A small-molecule ligand and the protein it binds are described below.
Small molecule (SMILES): CC(C)Cn1c(=O)n(C)c(=O)c2nc[nH]c21

Binding-site contacts:
Ligand atom N9 contacts residue LEU240 of chain 1.A at 4.2 Å.
Ligand atom O6 contacts residue PHE71 of chain 1.A at 3.7 Å.
Ligand atom N1 contacts residue LEU240 of chain 1.A at 3.7 Å.
Ligand atom N1 contacts residue PHE276 of chain 1.A at 3.7 Å.
Ligand atom O6 contacts residue ASP222 of chain 1.A at 4.1 Å.
Ligand atom O2 contacts residue LEU240 of chain 1.A at 4.1 Å.
Ligand atom N3 contacts residue PHE276 of chain 1.A at 3.5 Å.
Ligand atom N9 contacts residue GLN273 of chain 1.A at 3.0 Å (h-bond).
Ligand atom C6 contacts residue ILE223 of chain 1.A at 4.0 Å (hydrophobic).
Ligand atom C8 contacts residue GLN273 of chain 1.A at 3.4 Å.
Ligand atom C12 contacts residue GLN273 of chain 1.A at 4.1 Å.
Ligand atom N7 contacts residue ASN225 of chain 1.A at 3.2 Å (h-bond).
Ligand atom O6 contacts residue ILE223 of chain 1.A at 3.7 Å.
Ligand atom C10 contacts residue ILE223 of chain 1.A at 3.8 Å (hydrophobic).
Ligand atom N3 contacts residue LEU240 of chain 1.A at 3.4 Å.
Ligand atom C13 contacts residue PHE276 of chain 1.A at 4.2 Å (hydrophobic).
Ligand atom C2 contacts residue PHE276 of chain 1.A at 3.4 Å (hydrophobic).
Ligand atom N9 contacts residue PHE276 of chain 1.A at 3.6 Å.
Ligand atom C11 contacts residue PHE276 of chain 1.A at 3.6 Å (hydrophobic).
Ligand atom C8 contacts residue ASN225 of chain 1.A at 3.8 Å.
Ligand atom C6 contacts residue LEU240 of chain 1.A at 3.8 Å (hydrophobic).
Ligand atom C2 contacts residue LEU240 of chain 1.A at 3.5 Å (hydrophobic).
Ligand atom C12 contacts residue LEU240 of chain 1.A at 3.8 Å (hydrophobic).
Ligand atom C14 contacts residue LEU240 of chain 1.A at 4.0 Å (hydrophobic).
Ligand atom C6 contacts residue PHE276 of chain 1.A at 4.0 Å (hydrophobic).
Ligand atom C4 contacts residue LEU240 of chain 1.A at 3.5 Å (hydrophobic).
Ligand atom C14 contacts residue TYR244 of chain 1.A at 3.3 Å (hydrophobic).
Ligand atom C8 contacts residue PHE276 of chain 1.A at 4.2 Å (hydrophobic).
Ligand atom C2 contacts residue TYR244 of chain 1.A at 4.0 Å (hydrophobic).
Ligand atom C11 contacts residue LEU240 of chain 1.A at 4.1 Å (hydrophobic).
Ligand atom N1 contacts residue ILE223 of chain 1.A at 4.1 Å.
Ligand atom O2 contacts residue TYR244 of chain 1.A at 3.3 Å (h-bond).
Ligand atom C5 contacts residue LEU240 of chain 1.A at 3.7 Å (hydrophobic).
Ligand atom C13 contacts residue ALA272 of chain 1.A at 3.7 Å (hydrophobic).
Ligand atom C5 contacts residue PHE276 of chain 1.A at 3.6 Å (hydrophobic).
Ligand atom N7 contacts residue PHE276 of chain 1.A at 4.2 Å.
Ligand atom C13 contacts residue GLN273 of chain 1.A at 3.1 Å.
Ligand atom O6 contacts residue ASN225 of chain 1.A at 3.7 Å.
Ligand atom O2 contacts residue PHE276 of chain 1.A at 3.6 Å.
Ligand atom C4 contacts residue PHE276 of chain 1.A at 3.4 Å (hydrophobic).

Sequence of chain 1.A:
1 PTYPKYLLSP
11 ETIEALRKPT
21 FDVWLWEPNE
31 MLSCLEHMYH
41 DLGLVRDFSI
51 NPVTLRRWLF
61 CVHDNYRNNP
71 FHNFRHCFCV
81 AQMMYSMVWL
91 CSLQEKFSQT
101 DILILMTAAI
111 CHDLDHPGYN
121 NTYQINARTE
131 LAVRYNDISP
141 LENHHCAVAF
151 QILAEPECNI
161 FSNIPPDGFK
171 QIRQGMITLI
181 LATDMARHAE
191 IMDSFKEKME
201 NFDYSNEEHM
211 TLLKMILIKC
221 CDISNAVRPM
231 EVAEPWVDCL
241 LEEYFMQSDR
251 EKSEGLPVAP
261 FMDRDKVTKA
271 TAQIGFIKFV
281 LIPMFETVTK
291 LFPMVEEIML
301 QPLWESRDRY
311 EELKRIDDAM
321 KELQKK